A protein and the small-molecule ligand that binds it are described below.
Small molecule (SMILES): CC(=O)N[C@@H]1[C@@H](O)[C@H](O)[C@@H](CO)O[C@H]1O

Sequence of chain 1.M:
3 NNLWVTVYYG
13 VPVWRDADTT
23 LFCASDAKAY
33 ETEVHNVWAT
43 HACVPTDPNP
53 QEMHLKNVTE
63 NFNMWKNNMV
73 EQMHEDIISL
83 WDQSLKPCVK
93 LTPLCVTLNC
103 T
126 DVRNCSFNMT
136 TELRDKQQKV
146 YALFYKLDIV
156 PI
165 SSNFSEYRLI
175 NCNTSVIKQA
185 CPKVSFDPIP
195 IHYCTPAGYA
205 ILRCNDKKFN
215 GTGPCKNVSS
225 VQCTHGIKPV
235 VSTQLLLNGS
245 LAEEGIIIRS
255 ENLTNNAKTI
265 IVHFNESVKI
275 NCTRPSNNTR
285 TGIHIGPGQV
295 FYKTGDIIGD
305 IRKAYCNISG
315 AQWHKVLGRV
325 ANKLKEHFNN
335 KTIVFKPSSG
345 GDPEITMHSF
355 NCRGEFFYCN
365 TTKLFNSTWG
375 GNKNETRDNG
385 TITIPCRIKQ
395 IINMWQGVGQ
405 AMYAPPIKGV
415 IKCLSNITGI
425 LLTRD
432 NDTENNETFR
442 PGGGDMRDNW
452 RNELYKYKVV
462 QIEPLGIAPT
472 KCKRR

Binding-site contacts:
Ligand atom C3 contacts residue ASN281 of chain 1.M at 3.8 Å.
Ligand atom N2 contacts residue ASN281 of chain 1.M at 2.9 Å (h-bond).
Ligand atom C5 contacts residue ASN281 of chain 1.M at 3.7 Å.
Ligand atom O5 contacts residue ILE302 of chain 1.M at 3.3 Å.
Ligand atom O6 contacts residue ILE302 of chain 1.M at 4.0 Å.
Ligand atom O5 contacts residue ASN281 of chain 1.M at 2.4 Å (h-bond).
Ligand atom C8 contacts residue VAL414 of chain 1.M at 3.9 Å (hydrophobic).
Ligand atom C6 contacts residue ILE302 of chain 1.M at 3.6 Å (hydrophobic).
Ligand atom C7 contacts residue ASN281 of chain 1.M at 3.5 Å.
Ligand atom C4 contacts residue ASN281 of chain 1.M at 4.2 Å.
Ligand atom C5 contacts residue ILE302 of chain 1.M at 4.1 Å (hydrophobic).
Ligand atom O7 contacts residue ASN281 of chain 1.M at 3.7 Å.
Ligand atom C1 contacts residue ASN281 of chain 1.M at 1.4 Å.
Ligand atom C2 contacts residue ASN281 of chain 1.M at 2.4 Å.
Ligand atom C1 contacts residue ILE302 of chain 1.M at 4.4 Å (hydrophobic).